Sequence of chain 1.A:
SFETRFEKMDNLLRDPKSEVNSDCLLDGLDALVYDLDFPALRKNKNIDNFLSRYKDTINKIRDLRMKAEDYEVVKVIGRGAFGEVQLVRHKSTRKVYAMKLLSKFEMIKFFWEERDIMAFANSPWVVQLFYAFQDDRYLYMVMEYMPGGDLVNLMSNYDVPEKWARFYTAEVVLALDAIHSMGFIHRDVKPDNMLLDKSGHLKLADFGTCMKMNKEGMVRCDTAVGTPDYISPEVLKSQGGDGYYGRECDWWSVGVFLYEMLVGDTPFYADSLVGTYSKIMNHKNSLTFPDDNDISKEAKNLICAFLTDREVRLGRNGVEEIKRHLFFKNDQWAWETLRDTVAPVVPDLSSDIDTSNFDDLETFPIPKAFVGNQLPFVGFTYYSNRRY

Binding-site contacts:
Ligand atom C5 contacts residue ASP216 of chain 1.A at 3.9 Å.
Ligand atom C3 contacts residue ARG84 of chain 1.A at 2.9 Å.
Ligand atom C6 contacts residue ASP216 of chain 1.A at 3.4 Å.
Ligand atom F21 contacts residue VAL90 of chain 1.A at 3.4 Å.
Ligand atom C3 contacts residue PHE87 of chain 1.A at 4.0 Å (hydrophobic).
Ligand atom C17 contacts residue LEU205 of chain 1.A at 4.0 Å (hydrophobic).
Ligand atom C13 contacts residue MET153 of chain 1.A at 3.7 Å (hydrophobic).
Ligand atom C1 contacts residue PHE87 of chain 1.A at 3.6 Å (hydrophobic).
Ligand atom C16 contacts residue ILE82 of chain 1.A at 3.8 Å (hydrophobic).
Ligand atom C19 contacts residue GLU154 of chain 1.A at 3.2 Å.
Ligand atom S14 contacts residue ASP216 of chain 1.A at 4.0 Å.
Ligand atom C7 contacts residue ASP216 of chain 1.A at 3.5 Å.
Ligand atom C17 contacts residue ILE82 of chain 1.A at 3.6 Å (hydrophobic).
Ligand atom C7 contacts residue VAL90 of chain 1.A at 4.0 Å (hydrophobic).
Ligand atom C17 contacts residue ALA103 of chain 1.A at 4.0 Å (hydrophobic).
Ligand atom C13 contacts residue ALA215 of chain 1.A at 4.0 Å (hydrophobic).
Ligand atom O8 contacts residue ASP216 of chain 1.A at 3.1 Å (salt-bridge).
Ligand atom C5 contacts residue PHE87 of chain 1.A at 3.8 Å (hydrophobic).
Ligand atom N18 contacts residue TYR155 of chain 1.A at 3.8 Å.
Ligand atom C17 contacts residue PHE368 of chain 1.A at 3.9 Å (hydrophobic).
Ligand atom C17 contacts residue MET156 of chain 1.A at 4.0 Å (hydrophobic).
Ligand atom C4 contacts residue PHE87 of chain 1.A at 3.8 Å (hydrophobic).
Ligand atom N18 contacts residue MET156 of chain 1.A at 3.0 Å (h-bond).
Ligand atom C2 contacts residue ARG84 of chain 1.A at 3.1 Å.
Ligand atom C16 contacts residue LEU205 of chain 1.A at 4.0 Å (hydrophobic).
Ligand atom O8 contacts residue PHE87 of chain 1.A at 4.0 Å.
Ligand atom S14 contacts residue LYS105 of chain 1.A at 3.9 Å.
Ligand atom F21 contacts residue ARG84 of chain 1.A at 3.9 Å.
Ligand atom F21 contacts residue GLY83 of chain 1.A at 3.4 Å.
Ligand atom N9 contacts residue VAL90 of chain 1.A at 3.8 Å.
Ligand atom C19 contacts residue ALA103 of chain 1.A at 3.7 Å (hydrophobic).
Ligand atom O8 contacts residue LYS105 of chain 1.A at 3.3 Å.
Ligand atom C19 contacts residue MET156 of chain 1.A at 3.6 Å (hydrophobic).
Ligand atom N18 contacts residue ALA103 of chain 1.A at 3.7 Å.
Ligand atom C2 contacts residue PHE87 of chain 1.A at 3.9 Å (hydrophobic).
Ligand atom C6 contacts residue PHE87 of chain 1.A at 3.6 Å (hydrophobic).
Ligand atom C2 contacts residue GLY85 of chain 1.A at 4.0 Å.
Ligand atom N18 contacts residue GLU154 of chain 1.A at 3.8 Å.
Ligand atom C10 contacts residue VAL90 of chain 1.A at 3.9 Å (hydrophobic).
Ligand atom N11 contacts residue VAL90 of chain 1.A at 4.0 Å.

This small molecule binds to this protein.
Small molecule (SMILES): O=C(Nc1nc(-c2ccncc2)cs1)c1ccccc1F